Binding-site contacts:
Ligand atom CAZ contacts residue MG1 of chain 2.L at 2.9 Å.
Ligand atom CAI contacts residue MG1 of chain 2.L at 3.1 Å.
Ligand atom CAV contacts residue PRO217 of chain 2.A at 4.1 Å (hydrophobic).
Ligand atom CAS contacts residue PRO217 of chain 2.A at 3.9 Å (hydrophobic).
Ligand atom CAL contacts residue PRO217 of chain 2.A at 3.5 Å (hydrophobic).
Ligand atom CAT contacts residue PRO217 of chain 2.A at 3.6 Å (hydrophobic).
Ligand atom NBB contacts residue PRO217 of chain 2.A at 3.9 Å.
Ligand atom OAF contacts residue MG1 of chain 2.M at 2.2 Å.
Ligand atom CAM contacts residue PRO217 of chain 2.A at 3.8 Å (hydrophobic).
Ligand atom FAG contacts residue GLN218 of chain 2.A at 3.6 Å.
Ligand atom OAF contacts residue ASP131 of chain 2.A at 2.9 Å (salt-bridge).
Ligand atom CAU contacts residue GLU224 of chain 2.A at 3.8 Å.
Ligand atom OAC contacts residue ASP131 of chain 2.A at 3.8 Å.
Ligand atom CAU contacts residue ASP188 of chain 2.A at 3.7 Å.
Ligand atom OAF contacts residue MG1 of chain 2.L at 2.1 Å.
Ligand atom CAK contacts residue PRO217 of chain 2.A at 4.0 Å (hydrophobic).
Ligand atom CAB contacts residue TYR215 of chain 2.A at 3.6 Å (hydrophobic).
Ligand atom CAI contacts residue ASP188 of chain 2.A at 3.7 Å.
Ligand atom CAU contacts residue MG1 of chain 2.M at 3.2 Å.
Ligand atom CAI contacts residue GLY190 of chain 2.A at 4.0 Å.
Ligand atom OAF contacts residue GLU224 of chain 2.A at 3.2 Å (salt-bridge).
Ligand atom CAJ contacts residue GLU224 of chain 2.A at 3.9 Å.
Ligand atom CAJ contacts residue PRO217 of chain 2.A at 3.7 Å (hydrophobic).
Ligand atom OAC contacts residue MG1 of chain 2.M at 1.9 Å.
Ligand atom OAF contacts residue ASP188 of chain 2.A at 3.2 Å (salt-bridge).
Ligand atom OAE contacts residue TYR215 of chain 2.A at 3.2 Å.
Ligand atom CAR contacts residue MG1 of chain 2.M at 2.9 Å.
Ligand atom CAL contacts residue GLU224 of chain 2.A at 3.6 Å.
Ligand atom CAB contacts residue PRO217 of chain 2.A at 3.2 Å (hydrophobic).
Ligand atom CAB contacts residue HIS216 of chain 2.A at 3.8 Å.
Ligand atom NAQ contacts residue MG1 of chain 2.L at 2.1 Å.
Ligand atom CAU contacts residue MG1 of chain 2.L at 2.9 Å.
Ligand atom CAW contacts residue MG1 of chain 2.M at 3.3 Å.
Ligand atom CAW contacts residue GLU224 of chain 2.A at 3.7 Å.
Ligand atom CAR contacts residue GLU224 of chain 2.A at 3.3 Å.
Ligand atom NAQ contacts residue ASP188 of chain 2.A at 3.0 Å (salt-bridge).
Ligand atom OAC contacts residue GLU224 of chain 2.A at 2.6 Å (salt-bridge).
Ligand atom CAP contacts residue PRO217 of chain 2.A at 3.6 Å (hydrophobic).
Ligand atom CAZ contacts residue ASP188 of chain 2.A at 3.6 Å.
Ligand atom OAD contacts residue PRO217 of chain 2.A at 4.0 Å.

Sequence of chain 2.A:
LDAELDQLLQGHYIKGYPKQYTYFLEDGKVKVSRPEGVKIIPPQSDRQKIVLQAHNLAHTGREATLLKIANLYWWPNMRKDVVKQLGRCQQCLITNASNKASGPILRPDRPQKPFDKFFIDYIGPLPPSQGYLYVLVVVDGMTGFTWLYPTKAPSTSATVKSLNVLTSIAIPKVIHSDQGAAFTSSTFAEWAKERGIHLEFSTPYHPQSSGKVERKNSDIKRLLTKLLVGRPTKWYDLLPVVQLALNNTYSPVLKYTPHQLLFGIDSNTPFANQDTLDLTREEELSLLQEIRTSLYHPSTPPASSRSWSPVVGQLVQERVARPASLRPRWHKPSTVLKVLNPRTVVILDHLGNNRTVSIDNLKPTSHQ

The small molecule below binds the protein below.
Small molecule (SMILES): CN(c1c2c(c(O)c3ncccc13)C(=O)N(Cc1ccc(F)cc1)C2)S(C)(=O)=O